The small molecule below binds the protein below.
Small molecule (SMILES): N#Cc1ccc(CNC(=O)N2CCOCC2)cc1

Binding-site contacts:
Ligand atom C02 contacts residue LYS97 of chain 1.A at 4.4 Å.
Ligand atom C17 contacts residue ASP364 of chain 1.A at 4.1 Å.
Ligand atom C04 contacts residue GLU365 of chain 1.A at 4.0 Å.
Ligand atom C02 contacts residue SER368 of chain 1.A at 3.5 Å.
Ligand atom O14 contacts residue VAL370 of chain 1.A at 4.5 Å.
Ligand atom N18 contacts residue SER368 of chain 1.A at 3.6 Å (h-bond).
Ligand atom N18 contacts residue GLU365 of chain 1.A at 3.3 Å (salt-bridge).
Ligand atom C03 contacts residue SER368 of chain 1.A at 4.0 Å.
Ligand atom C17 contacts residue GLU365 of chain 1.A at 3.2 Å.
Ligand atom N18 contacts residue ASP364 of chain 1.A at 3.3 Å.
Ligand atom C02 contacts residue GLU365 of chain 1.A at 4.2 Å.
Ligand atom C03 contacts residue GLU365 of chain 1.A at 3.6 Å.
Ligand atom C17 contacts residue SER368 of chain 1.A at 3.5 Å.

Sequence of chain 1.A:
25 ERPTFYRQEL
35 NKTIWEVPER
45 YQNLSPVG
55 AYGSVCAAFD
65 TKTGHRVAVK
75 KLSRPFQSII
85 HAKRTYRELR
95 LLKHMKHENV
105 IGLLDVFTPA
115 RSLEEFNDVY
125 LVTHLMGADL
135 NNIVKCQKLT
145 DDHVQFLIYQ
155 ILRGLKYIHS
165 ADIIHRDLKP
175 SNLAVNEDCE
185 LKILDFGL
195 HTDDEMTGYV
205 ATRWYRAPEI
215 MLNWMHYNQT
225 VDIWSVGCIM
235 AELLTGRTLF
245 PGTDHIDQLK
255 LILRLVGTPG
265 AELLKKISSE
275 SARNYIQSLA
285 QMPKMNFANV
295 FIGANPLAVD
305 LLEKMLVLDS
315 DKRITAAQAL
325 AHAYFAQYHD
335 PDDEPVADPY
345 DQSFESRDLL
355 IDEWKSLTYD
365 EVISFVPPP